Sequence of chain 5.F:
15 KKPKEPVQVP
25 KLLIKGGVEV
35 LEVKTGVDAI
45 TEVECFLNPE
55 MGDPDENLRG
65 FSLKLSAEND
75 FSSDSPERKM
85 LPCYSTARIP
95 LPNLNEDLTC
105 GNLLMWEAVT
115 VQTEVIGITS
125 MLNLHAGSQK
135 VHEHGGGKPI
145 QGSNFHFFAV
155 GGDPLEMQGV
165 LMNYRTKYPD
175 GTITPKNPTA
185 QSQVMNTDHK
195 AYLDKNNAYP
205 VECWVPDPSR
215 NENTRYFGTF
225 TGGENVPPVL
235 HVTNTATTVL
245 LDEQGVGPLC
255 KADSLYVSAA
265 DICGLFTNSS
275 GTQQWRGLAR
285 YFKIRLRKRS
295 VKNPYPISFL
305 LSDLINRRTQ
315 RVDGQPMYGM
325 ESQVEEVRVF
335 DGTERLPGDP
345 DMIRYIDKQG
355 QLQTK

Sequence of chain 6.F:
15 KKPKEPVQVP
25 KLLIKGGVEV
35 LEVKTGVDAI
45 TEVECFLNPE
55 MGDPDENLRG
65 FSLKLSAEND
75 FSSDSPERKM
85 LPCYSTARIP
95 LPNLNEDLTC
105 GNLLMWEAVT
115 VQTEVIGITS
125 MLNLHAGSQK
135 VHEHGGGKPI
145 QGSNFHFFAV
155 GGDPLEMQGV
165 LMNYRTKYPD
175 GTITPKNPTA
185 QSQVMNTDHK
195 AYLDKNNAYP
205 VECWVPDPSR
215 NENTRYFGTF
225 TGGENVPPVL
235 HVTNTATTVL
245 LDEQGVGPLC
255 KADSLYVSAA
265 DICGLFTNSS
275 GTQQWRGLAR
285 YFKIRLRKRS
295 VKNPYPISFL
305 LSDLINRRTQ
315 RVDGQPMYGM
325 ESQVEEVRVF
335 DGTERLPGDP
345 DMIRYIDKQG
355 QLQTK

This protein binds this small molecule.
Small molecule (SMILES): CC(=O)N[C@H]1[C@H]([C@H](O)[C@H](O)CO)O[C@@](O[C@H](CO)[C@@H](O)[C@@H]2O[C@@H](C(=O)O)C[C@H](O)[C@H]2NC(C)=O)(C(=O)O)C[C@@H]1O

Binding-site contacts:
Ligand atom C11 contacts residue THR276 of chain 5.F at 3.2 Å.
Ligand atom C7 contacts residue GLN278 of chain 5.F at 3.9 Å.
Ligand atom C11 contacts residue GLN278 of chain 5.F at 3.5 Å.
Ligand atom O1A contacts residue ASN272 of chain 5.F at 4.1 Å.
Ligand atom O9 contacts residue GLN278 of chain 5.F at 4.1 Å.
Ligand atom C9 contacts residue LYS68 of chain 5.F at 3.6 Å.
Ligand atom C11 contacts residue HIS138 of chain 6.F at 3.1 Å.
Ligand atom C6 contacts residue ASN272 of chain 5.F at 3.6 Å.
Ligand atom C10 contacts residue ASN272 of chain 5.F at 3.9 Å.
Ligand atom O9 contacts residue LYS68 of chain 5.F at 2.5 Å (salt-bridge).
Ligand atom O8 contacts residue THR276 of chain 5.F at 3.9 Å.
Ligand atom O1B contacts residue LYS68 of chain 5.F at 3.0 Å (salt-bridge).
Ligand atom N5 contacts residue ASN272 of chain 5.F at 3.2 Å (h-bond).
Ligand atom O9 contacts residue LEU67 of chain 5.F at 2.3 Å.
Ligand atom C6 contacts residue LYS68 of chain 5.F at 4.0 Å.
Ligand atom C11 contacts residue ASN272 of chain 5.F at 3.6 Å.
Ligand atom C9 contacts residue GLN278 of chain 5.F at 3.3 Å.
Ligand atom O7 contacts residue LEU62 of chain 5.F at 3.9 Å.
Ligand atom C10 contacts residue GLN278 of chain 5.F at 4.1 Å.
Ligand atom C1 contacts residue THR276 of chain 5.F at 3.1 Å.
Ligand atom O1A contacts residue THR276 of chain 5.F at 3.3 Å (h-bond).
Ligand atom O1A contacts residue SER274 of chain 5.F at 3.8 Å.
Ligand atom O8 contacts residue LYS68 of chain 5.F at 3.1 Å.
Ligand atom C8 contacts residue LYS68 of chain 5.F at 3.5 Å.
Ligand atom C9 contacts residue LEU67 of chain 5.F at 3.4 Å (hydrophobic).
Ligand atom C8 contacts residue GLN278 of chain 5.F at 3.7 Å.
Ligand atom C5 contacts residue ASN272 of chain 5.F at 4.2 Å.
Ligand atom O8 contacts residue GLN278 of chain 5.F at 3.5 Å (h-bond).
Ligand atom C11 contacts residue PHE65 of chain 5.F at 4.0 Å (hydrophobic).
Ligand atom O1B contacts residue THR276 of chain 5.F at 2.4 Å (h-bond).
Ligand atom C11 contacts residue LEU62 of chain 5.F at 3.9 Å (hydrophobic).
Ligand atom C4 contacts residue ASN272 of chain 5.F at 4.2 Å.
Ligand atom O1B contacts residue ASN272 of chain 5.F at 3.4 Å (h-bond).
Ligand atom O8 contacts residue ASN272 of chain 5.F at 3.3 Å (h-bond).
Ligand atom C7 contacts residue ASN272 of chain 5.F at 4.2 Å.
Ligand atom C1 contacts residue ASN272 of chain 5.F at 3.9 Å.
Ligand atom O10 contacts residue LEU62 of chain 5.F at 3.2 Å.
Ligand atom C11 contacts residue PHE270 of chain 5.F at 3.9 Å (hydrophobic).
Ligand atom C10 contacts residue LEU62 of chain 5.F at 3.6 Å (hydrophobic).
Ligand atom N5 contacts residue GLN278 of chain 5.F at 3.9 Å.